Binding-site contacts:
Ligand atom C7 contacts residue ARG215 of chain 1.B at 4.2 Å.
Ligand atom O7 contacts residue ARG215 of chain 1.B at 4.0 Å.
Ligand atom C6 contacts residue GLU178 of chain 1.B at 4.5 Å.
Ligand atom C2 contacts residue GLU178 of chain 1.B at 4.1 Å.
Ligand atom O5 contacts residue ALA216 of chain 1.B at 3.9 Å.
Ligand atom C5 contacts residue GLU178 of chain 1.B at 3.4 Å.
Ligand atom C2 contacts residue ASN180 of chain 1.B at 2.5 Å.
Ligand atom N2 contacts residue GLU178 of chain 1.B at 4.5 Å.
Ligand atom C3 contacts residue GLU178 of chain 1.B at 3.7 Å.
Ligand atom O7 contacts residue ASN180 of chain 1.B at 4.5 Å.
Ligand atom C7 contacts residue ASN180 of chain 1.B at 3.6 Å.
Ligand atom O5 contacts residue GLU178 of chain 1.B at 3.8 Å.
Ligand atom C1 contacts residue ALA216 of chain 1.B at 4.2 Å (hydrophobic).
Ligand atom C3 contacts residue ASN180 of chain 1.B at 3.8 Å.
Ligand atom O5 contacts residue ASN180 of chain 1.B at 2.4 Å (h-bond).
Ligand atom N2 contacts residue ASN180 of chain 1.B at 2.6 Å (h-bond).
Ligand atom C8 contacts residue ASN180 of chain 1.B at 3.8 Å.
Ligand atom C1 contacts residue SER217 of chain 1.B at 4.3 Å.
Ligand atom O5 contacts residue SER217 of chain 1.B at 3.6 Å.
Ligand atom C4 contacts residue GLU178 of chain 1.B at 4.0 Å.
Ligand atom C4 contacts residue ASN180 of chain 1.B at 4.2 Å.
Ligand atom C5 contacts residue SER217 of chain 1.B at 3.6 Å.
Ligand atom C1 contacts residue GLU178 of chain 1.B at 3.5 Å.
Ligand atom N2 contacts residue ARG215 of chain 1.B at 4.5 Å.
Ligand atom C8 contacts residue CYS170 of chain 1.B at 3.6 Å (hydrophobic).
Ligand atom O4 contacts residue GLU178 of chain 1.B at 4.2 Å.
Ligand atom O6 contacts residue SER217 of chain 1.B at 4.5 Å.
Ligand atom C5 contacts residue ASN180 of chain 1.B at 3.7 Å.
Ligand atom C6 contacts residue SER217 of chain 1.B at 3.6 Å.
Ligand atom C1 contacts residue ASN180 of chain 1.B at 1.4 Å.

The small molecule below binds the protein below.
Small molecule (SMILES): CC(=O)N[C@@H]1[C@@H](O)[C@H](O)[C@@H](CO)O[C@H]1O

Sequence of chain 1.B:
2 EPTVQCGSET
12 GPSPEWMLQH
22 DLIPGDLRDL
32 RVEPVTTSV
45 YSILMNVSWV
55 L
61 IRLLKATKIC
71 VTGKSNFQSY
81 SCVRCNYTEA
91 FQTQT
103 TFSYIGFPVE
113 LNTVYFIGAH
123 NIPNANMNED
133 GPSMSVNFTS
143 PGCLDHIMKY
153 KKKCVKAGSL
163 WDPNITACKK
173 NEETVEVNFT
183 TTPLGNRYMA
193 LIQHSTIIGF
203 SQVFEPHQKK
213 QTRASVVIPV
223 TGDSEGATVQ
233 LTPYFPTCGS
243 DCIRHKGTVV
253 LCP